Sequence of chain 34.F:
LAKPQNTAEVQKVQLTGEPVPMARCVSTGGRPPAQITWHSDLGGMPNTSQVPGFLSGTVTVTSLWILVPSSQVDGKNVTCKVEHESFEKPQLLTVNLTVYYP

Binding-site contacts:
Ligand atom O5 contacts residue ASN47 of chain 34.F at 2.2 Å (h-bond).
Ligand atom C5 contacts residue ASN47 of chain 34.F at 3.4 Å.
Ligand atom O7 contacts residue ASN47 of chain 34.F at 3.9 Å.
Ligand atom N2 contacts residue ASN47 of chain 34.F at 3.2 Å (h-bond).
Ligand atom C1 contacts residue ASN47 of chain 34.F at 1.4 Å.
Ligand atom C3 contacts residue ASN47 of chain 34.F at 3.9 Å.
Ligand atom C4 contacts residue ASN47 of chain 34.F at 4.2 Å.
Ligand atom C7 contacts residue ASN47 of chain 34.F at 3.8 Å.
Ligand atom C6 contacts residue ASN47 of chain 34.F at 4.0 Å.
Ligand atom C2 contacts residue ASN47 of chain 34.F at 2.6 Å.

The protein below binds the small molecule below.
Small molecule (SMILES): CC(=O)N[C@H]1[C@H](O[C@H]2[C@H](O)[C@@H](NC(C)=O)CO[C@@H]2CO)O[C@H](CO)[C@@H](O)[C@@H]1O